Binding-site contacts:
Ligand atom N2 contacts residue GLN161 of chain 1.A at 3.0 Å (h-bond).
Ligand atom O3 contacts residue GLU113 of chain 1.A at 3.8 Å.
Ligand atom O4 contacts residue THR131 of chain 1.A at 3.8 Å.
Ligand atom O4 contacts residue TRP129 of chain 1.A at 3.5 Å.
Ligand atom O6 contacts residue ASN165 of chain 1.A at 4.1 Å.
Ligand atom O4 contacts residue SER114 of chain 1.A at 2.8 Å (h-bond).
Ligand atom O7 contacts residue ASN165 of chain 1.A at 3.0 Å (h-bond).
Ligand atom N2 contacts residue ASN165 of chain 1.A at 2.9 Å (h-bond).
Ligand atom C3 contacts residue ASN165 of chain 1.A at 3.8 Å.
Ligand atom O5 contacts residue ASN165 of chain 1.A at 2.4 Å (h-bond).
Ligand atom C3 contacts residue SER114 of chain 1.A at 3.8 Å.
Ligand atom C6 contacts residue LEU164 of chain 1.A at 3.6 Å (hydrophobic).
Ligand atom C6 contacts residue GLY130 of chain 1.A at 3.6 Å.
Ligand atom C4 contacts residue ASN165 of chain 1.A at 4.0 Å.
Ligand atom O3 contacts residue SER114 of chain 1.A at 2.8 Å (h-bond).
Ligand atom C5 contacts residue ASN165 of chain 1.A at 3.5 Å.
Ligand atom C2 contacts residue ASN165 of chain 1.A at 2.5 Å.
Ligand atom O3 contacts residue THR131 of chain 1.A at 4.1 Å.
Ligand atom C4 contacts residue SER114 of chain 1.A at 3.5 Å.
Ligand atom C3 contacts residue GLN161 of chain 1.A at 3.7 Å.
Ligand atom O3 contacts residue GLN161 of chain 1.A at 4.0 Å.
Ligand atom C5 contacts residue GLY130 of chain 1.A at 4.0 Å.
Ligand atom C3 contacts residue THR131 of chain 1.A at 4.1 Å.
Ligand atom C2 contacts residue TRP129 of chain 1.A at 3.9 Å (hydrophobic).
Ligand atom C3 contacts residue GLY130 of chain 1.A at 4.1 Å.
Ligand atom C5 contacts residue GLY130 of chain 1.A at 3.7 Å.
Ligand atom O7 contacts residue GLY130 of chain 1.A at 3.2 Å.
Ligand atom O4 contacts residue GLY130 of chain 1.A at 3.7 Å.
Ligand atom C7 contacts residue ASN165 of chain 1.A at 3.1 Å.
Ligand atom C7 contacts residue GLY130 of chain 1.A at 3.9 Å.
Ligand atom C1 contacts residue ASN165 of chain 1.A at 1.4 Å.
Ligand atom O5 contacts residue THR131 of chain 1.A at 3.5 Å.
Ligand atom C6 contacts residue PHE128 of chain 1.A at 3.8 Å (hydrophobic).
Ligand atom C2 contacts residue GLN161 of chain 1.A at 3.9 Å.
Ligand atom O5 contacts residue GLY130 of chain 1.A at 3.1 Å (h-bond).
Ligand atom C5 contacts residue ASN165 of chain 1.A at 3.7 Å.
Ligand atom C7 contacts residue GLN161 of chain 1.A at 3.9 Å.
Ligand atom C6 contacts residue ASN165 of chain 1.A at 4.0 Å.
Ligand atom C8 contacts residue GLN161 of chain 1.A at 3.7 Å.
Ligand atom O6 contacts residue THR131 of chain 1.A at 4.1 Å.

Sequence of chain 1.A:
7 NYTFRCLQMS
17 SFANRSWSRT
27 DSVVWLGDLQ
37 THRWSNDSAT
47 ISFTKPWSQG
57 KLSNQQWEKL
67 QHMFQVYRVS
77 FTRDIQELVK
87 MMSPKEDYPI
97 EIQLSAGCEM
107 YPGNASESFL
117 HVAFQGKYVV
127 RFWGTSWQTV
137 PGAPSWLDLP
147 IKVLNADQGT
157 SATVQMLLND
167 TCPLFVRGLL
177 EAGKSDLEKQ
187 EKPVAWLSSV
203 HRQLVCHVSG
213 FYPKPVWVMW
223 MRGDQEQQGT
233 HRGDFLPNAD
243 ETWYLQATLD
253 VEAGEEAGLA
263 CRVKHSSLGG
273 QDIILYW

This small molecule binds to this protein.
Small molecule (SMILES): CC(=O)N[C@H]1[C@H](O[C@H]2[C@H](O)[C@@H](NC(C)=O)CO[C@@H]2CO[C@@H]2O[C@@H](C)[C@@H](O)[C@@H](O)[C@@H]2O)O[C@H](CO)[C@@H](O[C@@H]2O[C@H](CO[C@H]3O[C@H](CO)[C@@H](O)[C@H](O)[C@@H]3O)[C@@H](O)[C@H](O[C@H]3O[C@H](CO)[C@@H](O)[C@H](O)[C@@H]3O)[C@@H]2O)[C@@H]1O